Binding-site contacts:
Ligand atom C09 contacts residue HIS189 of chain 1.C at 3.5 Å.
Ligand atom O16 contacts residue LEU162 of chain 1.C at 3.3 Å.
Ligand atom C10 contacts residue MET192 of chain 1.C at 3.6 Å (hydrophobic).
Ligand atom O23 contacts residue LEU107 of chain 1.C at 3.4 Å.
Ligand atom O12 contacts residue GLN112 of chain 1.C at 2.4 Å (h-bond).
Ligand atom C17 contacts residue LEU107 of chain 1.C at 3.6 Å (hydrophobic).
Ligand atom O18 contacts residue LEU107 of chain 1.C at 3.7 Å.
Ligand atom N15 contacts residue LEU162 of chain 1.C at 3.4 Å.
Ligand atom C04 contacts residue SER179 of chain 1.C at 3.5 Å.
Ligand atom C03 contacts residue PHE180 of chain 1.C at 3.5 Å (hydrophobic).
Ligand atom O24 contacts residue TYR284 of chain 1.C at 3.2 Å.
Ligand atom C22 contacts residue ARG111 of chain 1.C at 3.5 Å.
Ligand atom C11 contacts residue GLN112 of chain 1.C at 3.2 Å.
Ligand atom C04 contacts residue LEU162 of chain 1.C at 3.8 Å (hydrophobic).
Ligand atom O12 contacts residue MET192 of chain 1.C at 3.1 Å (h-bond).
Ligand atom C10 contacts residue PHE193 of chain 1.C at 3.5 Å (hydrophobic).
Ligand atom C13 contacts residue LEU158 of chain 1.C at 3.7 Å (hydrophobic).
Ligand atom O16 contacts residue SER179 of chain 1.C at 3.6 Å (h-bond).
Ligand atom O18 contacts residue LEU104 of chain 1.C at 3.3 Å.
Ligand atom N19 contacts residue PHE180 of chain 1.C at 3.7 Å.
Ligand atom C10 contacts residue HIS189 of chain 1.C at 3.6 Å.
Ligand atom C25 contacts residue LEU83 of chain 1.C at 3.6 Å (hydrophobic).
Ligand atom C01 contacts residue PHE180 of chain 1.C at 3.6 Å (hydrophobic).
Ligand atom C11 contacts residue MET192 of chain 1.C at 3.5 Å (hydrophobic).
Ligand atom C01 contacts residue SER179 of chain 1.C at 3.2 Å.
Ligand atom O24 contacts residue ARG111 of chain 1.C at 3.6 Å.
Ligand atom O23 contacts residue ARG111 of chain 1.C at 2.8 Å (salt-bridge).
Ligand atom C28 contacts residue SER178 of chain 1.C at 3.7 Å.
Ligand atom C03 contacts residue LEU107 of chain 1.C at 3.7 Å (hydrophobic).
Ligand atom C22 contacts residue LEU280 of chain 1.C at 3.6 Å (hydrophobic).
Ligand atom C26 contacts residue PHE277 of chain 1.C at 3.6 Å (hydrophobic).
Ligand atom N15 contacts residue HIS189 of chain 1.C at 3.1 Å (h-bond).
Ligand atom O16 contacts residue HIS189 of chain 1.C at 3.6 Å.
Ligand atom O12 contacts residue LEU158 of chain 1.C at 3.3 Å.
Ligand atom O23 contacts residue LEU280 of chain 1.C at 3.4 Å.
Ligand atom N19 contacts residue LEU107 of chain 1.C at 3.7 Å.
Ligand atom N06 contacts residue ALA108 of chain 1.C at 3.4 Å.
Ligand atom C22 contacts residue LEU107 of chain 1.C at 3.5 Å (hydrophobic).
Ligand atom C13 contacts residue GLN112 of chain 1.C at 3.3 Å.
Ligand atom C05 contacts residue LEU162 of chain 1.C at 3.6 Å (hydrophobic).

A protein and the small-molecule ligand that binds it are described below.
Small molecule (SMILES): CC(C)(Cc1nc(-c2ccc(O)cn2)no1)C(=O)NC1=C(C(=O)O)CCCC1

Sequence of chain 1.C:
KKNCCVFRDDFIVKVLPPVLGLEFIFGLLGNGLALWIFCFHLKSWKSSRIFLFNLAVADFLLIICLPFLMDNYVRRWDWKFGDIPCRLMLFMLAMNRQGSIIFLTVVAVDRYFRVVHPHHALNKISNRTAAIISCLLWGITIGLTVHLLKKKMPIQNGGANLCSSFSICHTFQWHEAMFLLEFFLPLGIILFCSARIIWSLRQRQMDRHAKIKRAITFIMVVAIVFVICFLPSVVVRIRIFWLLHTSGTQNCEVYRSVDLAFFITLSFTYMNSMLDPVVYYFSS